Binding-site contacts:
Ligand atom CAI contacts residue PRO323 of chain 1.B at 4.0 Å (hydrophobic).
Ligand atom CAI contacts residue ILE553 of chain 1.B at 4.2 Å (hydrophobic).
Ligand atom CAB contacts residue PRO330 of chain 1.B at 4.2 Å (hydrophobic).
Ligand atom CAE contacts residue LEU549 of chain 1.B at 3.6 Å (hydrophobic).
Ligand atom CAP contacts residue ALA327 of chain 1.B at 4.4 Å (hydrophobic).
Ligand atom CAK contacts residue PRO323 of chain 1.B at 3.9 Å (hydrophobic).
Ligand atom CAQ contacts residue ALA327 of chain 1.B at 3.6 Å (hydrophobic).
Ligand atom CBE contacts residue LEU326 of chain 1.B at 4.5 Å (hydrophobic).
Ligand atom CAQ contacts residue LEU549 of chain 1.B at 4.1 Å (hydrophobic).
Ligand atom CBG contacts residue LEU326 of chain 1.B at 4.3 Å (hydrophobic).
Ligand atom CAP contacts residue PRO330 of chain 1.B at 4.2 Å (hydrophobic).
Ligand atom CAP contacts residue LEU326 of chain 1.B at 3.1 Å (hydrophobic).
Ligand atom CAA contacts residue VAL502 of chain 1.B at 3.6 Å (hydrophobic).
Ligand atom CAK contacts residue LEU326 of chain 1.B at 3.8 Å (hydrophobic).
Ligand atom CAK contacts residue ILE553 of chain 1.B at 4.1 Å (hydrophobic).
Ligand atom CAK contacts residue ALA327 of chain 1.B at 4.2 Å (hydrophobic).
Ligand atom CAQ contacts residue LEU326 of chain 1.B at 3.1 Å (hydrophobic).
Ligand atom CAJ contacts residue PRO330 of chain 1.B at 4.3 Å (hydrophobic).

Sequence of chain 1.B:
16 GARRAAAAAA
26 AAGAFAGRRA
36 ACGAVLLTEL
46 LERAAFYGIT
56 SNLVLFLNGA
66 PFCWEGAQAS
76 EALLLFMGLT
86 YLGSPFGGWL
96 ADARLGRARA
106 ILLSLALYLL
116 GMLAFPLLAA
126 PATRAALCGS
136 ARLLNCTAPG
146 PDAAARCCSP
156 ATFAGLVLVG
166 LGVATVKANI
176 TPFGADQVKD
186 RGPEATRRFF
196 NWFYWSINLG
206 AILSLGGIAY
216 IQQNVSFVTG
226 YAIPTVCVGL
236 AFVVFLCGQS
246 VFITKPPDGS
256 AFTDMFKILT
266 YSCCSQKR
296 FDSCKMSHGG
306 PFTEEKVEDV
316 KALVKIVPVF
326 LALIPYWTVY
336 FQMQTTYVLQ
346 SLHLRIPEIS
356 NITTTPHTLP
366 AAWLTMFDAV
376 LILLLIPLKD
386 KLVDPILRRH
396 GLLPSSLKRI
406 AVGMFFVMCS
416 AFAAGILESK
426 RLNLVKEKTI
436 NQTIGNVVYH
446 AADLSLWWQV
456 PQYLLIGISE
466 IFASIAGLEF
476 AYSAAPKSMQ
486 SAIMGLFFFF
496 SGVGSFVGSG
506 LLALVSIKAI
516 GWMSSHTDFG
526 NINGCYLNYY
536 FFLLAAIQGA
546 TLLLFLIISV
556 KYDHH

A protein and the small-molecule ligand that binds it are described below.
Small molecule (SMILES): CC(C)CCC[C@@H](C)[C@H]1CC[C@H]2[C@@H]3CC=C4C[C@@H](OC(=O)CCC(=O)O)CC[C@]4(C)[C@H]3CC[C@]12C